Binding-site contacts:
Ligand atom C3 contacts residue TYR98 of chain 1.A at 3.3 Å (hydrophobic).
Ligand atom C5 contacts residue HEM1 of chain 1.C at 3.7 Å.
Ligand atom C4 contacts residue CYN1 of chain 1.E at 4.4 Å.
Ligand atom O contacts residue TYR98 of chain 1.A at 2.6 Å (h-bond).
Ligand atom C8 contacts residue VAL404 of chain 1.A at 4.4 Å (hydrophobic).
Ligand atom C10 contacts residue THR187 of chain 1.A at 4.1 Å.
Ligand atom C6 contacts residue GLY256 of chain 1.A at 4.3 Å.
Ligand atom C2 contacts residue TYR98 of chain 1.A at 3.3 Å (hydrophobic).
Ligand atom C10 contacts residue LEU255 of chain 1.A at 3.8 Å (hydrophobic).
Ligand atom C5 contacts residue CYN1 of chain 1.E at 3.4 Å.
Ligand atom C2 contacts residue LEU255 of chain 1.A at 4.2 Å (hydrophobic).
Ligand atom C4 contacts residue THR103 of chain 1.A at 4.3 Å.
Ligand atom C6 contacts residue CYN1 of chain 1.E at 3.2 Å.
Ligand atom C10 contacts residue TRP89 of chain 1.A at 3.9 Å (hydrophobic).
Ligand atom C1 contacts residue TRP89 of chain 1.A at 4.2 Å (hydrophobic).
Ligand atom C1 contacts residue CYN1 of chain 1.E at 4.2 Å.
Ligand atom C9 contacts residue ILE403 of chain 1.A at 4.0 Å (hydrophobic).
Ligand atom C9 contacts residue VAL303 of chain 1.A at 3.9 Å (hydrophobic).
Ligand atom C6 contacts residue LEU252 of chain 1.A at 3.8 Å (hydrophobic).
Ligand atom C1 contacts residue LEU255 of chain 1.A at 4.4 Å (hydrophobic).
Ligand atom C3 contacts residue THR103 of chain 1.A at 3.7 Å.
Ligand atom C2 contacts residue TRP89 of chain 1.A at 3.7 Å (hydrophobic).
Ligand atom C3 contacts residue ILE88 of chain 1.A at 4.2 Å (hydrophobic).
Ligand atom C8 contacts residue CYN1 of chain 1.E at 3.5 Å.
Ligand atom C10 contacts residue VAL404 of chain 1.A at 4.1 Å (hydrophobic).
Ligand atom C8 contacts residue HEM1 of chain 1.C at 4.1 Å.
Ligand atom C3 contacts residue HEM1 of chain 1.C at 4.3 Å.
Ligand atom O contacts residue TRP89 of chain 1.A at 3.2 Å.
Ligand atom C9 contacts residue ASP305 of chain 1.A at 3.7 Å.
Ligand atom C2 contacts residue LEU252 of chain 1.A at 3.9 Å (hydrophobic).
Ligand atom C9 contacts residue TRP89 of chain 1.A at 3.9 Å (hydrophobic).
Ligand atom O contacts residue LEU255 of chain 1.A at 3.4 Å.
Ligand atom C7 contacts residue CYN1 of chain 1.E at 4.3 Å.
Ligand atom C3 contacts residue LEU252 of chain 1.A at 4.1 Å (hydrophobic).
Ligand atom C5 contacts residue THR103 of chain 1.A at 4.4 Å.
Ligand atom C3 contacts residue TRP89 of chain 1.A at 4.2 Å (hydrophobic).
Ligand atom C4 contacts residue HEM1 of chain 1.C at 3.6 Å.
Ligand atom C5 contacts residue LEU252 of chain 1.A at 3.9 Å (hydrophobic).
Ligand atom O contacts residue LEU252 of chain 1.A at 3.8 Å.
Ligand atom C8 contacts residue VAL303 of chain 1.A at 3.7 Å (hydrophobic).

Sequence of chain 1.A:
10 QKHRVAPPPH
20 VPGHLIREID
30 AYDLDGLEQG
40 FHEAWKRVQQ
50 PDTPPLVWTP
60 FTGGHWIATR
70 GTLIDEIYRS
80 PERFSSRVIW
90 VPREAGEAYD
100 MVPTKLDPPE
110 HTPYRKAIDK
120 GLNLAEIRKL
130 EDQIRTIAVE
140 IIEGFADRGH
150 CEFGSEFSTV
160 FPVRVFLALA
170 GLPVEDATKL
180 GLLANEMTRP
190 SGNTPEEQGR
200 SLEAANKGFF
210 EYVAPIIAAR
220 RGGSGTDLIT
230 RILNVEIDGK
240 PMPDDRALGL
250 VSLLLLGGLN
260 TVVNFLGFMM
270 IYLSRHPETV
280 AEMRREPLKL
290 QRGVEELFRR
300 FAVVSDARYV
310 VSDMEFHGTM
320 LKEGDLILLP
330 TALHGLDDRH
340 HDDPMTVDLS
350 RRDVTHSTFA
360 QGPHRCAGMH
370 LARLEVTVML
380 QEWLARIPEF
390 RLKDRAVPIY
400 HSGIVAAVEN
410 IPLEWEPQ

This small molecule binds to this protein.
Small molecule (SMILES): CC1(C)[C@@H]2CC[C@@]1(C)C(=O)C2